The small molecule below binds the protein below.
Small molecule (SMILES): Nc1ncnc2c1ncn2[C@H]1C[C@H](O)[C@@H](COP(=O)(O)O)O1

Binding-site contacts:
Ligand atom C6 contacts residue SER414 of chain 1.D at 4.0 Å.
Ligand atom N6 contacts residue PRO415 of chain 1.D at 4.2 Å.
Ligand atom C2 contacts residue VAL202 of chain 1.D at 4.2 Å (hydrophobic).
Ligand atom N3 contacts residue PRO413 of chain 1.D at 3.8 Å.
Ligand atom N1 contacts residue VAL202 of chain 1.D at 3.7 Å.
Ligand atom C1' contacts residue PRO413 of chain 1.D at 3.9 Å (hydrophobic).
Ligand atom C2 contacts residue ILE404 of chain 1.D at 4.4 Å (hydrophobic).
Ligand atom C5 contacts residue PRO413 of chain 1.D at 4.0 Å (hydrophobic).
Ligand atom C4 contacts residue PRO413 of chain 1.D at 4.0 Å (hydrophobic).
Ligand atom N9 contacts residue PRO413 of chain 1.D at 4.3 Å.
Ligand atom C6 contacts residue VAL202 of chain 1.D at 4.2 Å (hydrophobic).
Ligand atom C6 contacts residue GLY421 of chain 1.D at 3.6 Å.
Ligand atom N6 contacts residue PHE420 of chain 1.D at 3.7 Å.
Ligand atom N6 contacts residue GLY421 of chain 1.D at 3.3 Å (h-bond).
Ligand atom N1 contacts residue GLY421 of chain 1.D at 3.1 Å (h-bond).
Ligand atom N9 contacts residue HIS412 of chain 1.D at 4.3 Å.
Ligand atom N1 contacts residue PHE420 of chain 1.D at 4.2 Å.
Ligand atom N7 contacts residue ASN391 of chain 1.D at 3.9 Å.
Ligand atom N7 contacts residue SER414 of chain 1.D at 3.6 Å.
Ligand atom C2' contacts residue HIS412 of chain 1.D at 3.1 Å.
Ligand atom N1 contacts residue PRO413 of chain 1.D at 3.5 Å (h-bond).
Ligand atom N7 contacts residue PRO203 of chain 1.D at 4.0 Å.
Ligand atom C8 contacts residue HIS412 of chain 1.D at 3.4 Å.
Ligand atom C2 contacts residue PRO413 of chain 1.D at 3.5 Å (hydrophobic).
Ligand atom C1' contacts residue HIS412 of chain 1.D at 4.3 Å.
Ligand atom N6 contacts residue GLY419 of chain 1.D at 3.5 Å (h-bond).
Ligand atom C4 contacts residue PRO203 of chain 1.D at 4.2 Å (hydrophobic).
Ligand atom C8 contacts residue SER414 of chain 1.D at 4.3 Å.
Ligand atom C2' contacts residue PRO413 of chain 1.D at 3.8 Å (hydrophobic).
Ligand atom O3' contacts residue PRO413 of chain 1.D at 4.2 Å.
Ligand atom C2 contacts residue GLY421 of chain 1.D at 3.4 Å.
Ligand atom C8 contacts residue PRO203 of chain 1.D at 4.2 Å (hydrophobic).
Ligand atom C5 contacts residue SER414 of chain 1.D at 3.9 Å.
Ligand atom N7 contacts residue HIS412 of chain 1.D at 4.1 Å.
Ligand atom N9 contacts residue PRO203 of chain 1.D at 4.4 Å.
Ligand atom C6 contacts residue PRO203 of chain 1.D at 4.3 Å (hydrophobic).
Ligand atom N6 contacts residue SER414 of chain 1.D at 3.7 Å.
Ligand atom C3' contacts residue HIS412 of chain 1.D at 4.0 Å.
Ligand atom C5 contacts residue PRO203 of chain 1.D at 3.9 Å (hydrophobic).
Ligand atom C6 contacts residue PRO413 of chain 1.D at 3.8 Å (hydrophobic).

Sequence of chain 1.D:
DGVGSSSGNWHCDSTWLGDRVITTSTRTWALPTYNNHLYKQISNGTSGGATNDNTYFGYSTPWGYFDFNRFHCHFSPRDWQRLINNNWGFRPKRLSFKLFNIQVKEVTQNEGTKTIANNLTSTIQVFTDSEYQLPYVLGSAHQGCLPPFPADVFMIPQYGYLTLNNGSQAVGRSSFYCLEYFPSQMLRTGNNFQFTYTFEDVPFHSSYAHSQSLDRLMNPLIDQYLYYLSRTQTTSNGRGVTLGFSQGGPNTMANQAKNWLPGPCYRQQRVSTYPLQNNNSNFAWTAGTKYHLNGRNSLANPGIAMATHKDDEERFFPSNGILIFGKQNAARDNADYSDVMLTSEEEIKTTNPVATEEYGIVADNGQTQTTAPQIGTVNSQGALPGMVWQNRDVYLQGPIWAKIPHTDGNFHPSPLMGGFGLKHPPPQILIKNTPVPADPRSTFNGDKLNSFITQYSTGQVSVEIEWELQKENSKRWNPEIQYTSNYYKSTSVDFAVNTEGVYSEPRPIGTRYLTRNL